Binding-site contacts:
Ligand atom C4 contacts residue ASN68 of chain 1.B at 4.1 Å.
Ligand atom O61 contacts residue ASN68 of chain 1.B at 3.5 Å (h-bond).
Ligand atom C19 contacts residue LEU71 of chain 1.B at 3.9 Å (hydrophobic).
Ligand atom C57 contacts residue ASN68 of chain 1.B at 4.3 Å.
Ligand atom C34 contacts residue LEU46 of chain 1.B at 3.5 Å (hydrophobic).
Ligand atom C18 contacts residue PHE65 of chain 1.B at 3.8 Å (hydrophobic).
Ligand atom C40 contacts residue PHE348 of chain 1.A at 4.1 Å (hydrophobic).
Ligand atom C37 contacts residue PHE348 of chain 1.A at 3.7 Å (hydrophobic).
Ligand atom C43 contacts residue TRP75 of chain 1.B at 3.7 Å (hydrophobic).
Ligand atom C40 contacts residue LEU46 of chain 1.B at 4.2 Å (hydrophobic).
Ligand atom C6 contacts residue ASN68 of chain 1.B at 3.5 Å.
Ligand atom O5 contacts residue ASN68 of chain 1.B at 3.0 Å (h-bond).
Ligand atom O5 contacts residue HIS67 of chain 1.B at 4.2 Å.
Ligand atom C31 contacts residue PHE348 of chain 1.A at 4.2 Å (hydrophobic).
Ligand atom C43 contacts residue PHE348 of chain 1.A at 3.7 Å (hydrophobic).
Ligand atom C1 contacts residue ASN68 of chain 1.B at 4.0 Å.
Ligand atom O5 contacts residue PHE65 of chain 1.B at 4.0 Å.
Ligand atom C28 contacts residue TRP355 of chain 1.A at 3.7 Å (hydrophobic).
Ligand atom C6 contacts residue PHE65 of chain 1.B at 3.9 Å (hydrophobic).
Ligand atom C25 contacts residue TRP355 of chain 1.A at 3.8 Å (hydrophobic).
Ligand atom C4 contacts residue PHE65 of chain 1.B at 3.8 Å (hydrophobic).
Ligand atom C18 contacts residue ASN68 of chain 1.B at 4.2 Å.
Ligand atom C4 contacts residue HIS67 of chain 1.B at 4.3 Å.
Ligand atom O61 contacts residue HIS67 of chain 1.B at 3.0 Å (h-bond).
Ligand atom C43 contacts residue PHE42 of chain 1.B at 4.1 Å (hydrophobic).
Ligand atom C31 contacts residue ALA352 of chain 1.A at 4.4 Å (hydrophobic).
Ligand atom C31 contacts residue ILE351 of chain 1.A at 4.2 Å (hydrophobic).
Ligand atom C28 contacts residue ILE351 of chain 1.A at 4.0 Å (hydrophobic).
Ligand atom C25 contacts residue LEU71 of chain 1.B at 4.1 Å (hydrophobic).
Ligand atom C37 contacts residue LEU46 of chain 1.B at 4.1 Å (hydrophobic).
Ligand atom C22 contacts residue LEU71 of chain 1.B at 3.8 Å (hydrophobic).
Ligand atom C57 contacts residue PHE65 of chain 1.B at 3.7 Å (hydrophobic).
Ligand atom C18 contacts residue TRP355 of chain 1.A at 3.6 Å (hydrophobic).
Ligand atom C22 contacts residue TRP355 of chain 1.A at 3.6 Å (hydrophobic).
Ligand atom C57 contacts residue HIS67 of chain 1.B at 3.2 Å.
Ligand atom O16 contacts residue ASN68 of chain 1.B at 3.1 Å (h-bond).
Ligand atom C31 contacts residue TRP75 of chain 1.B at 4.0 Å (hydrophobic).
Ligand atom C40 contacts residue PHE42 of chain 1.B at 3.7 Å (hydrophobic).
Ligand atom C37 contacts residue TRP75 of chain 1.B at 3.7 Å (hydrophobic).
Ligand atom C19 contacts residue TRP355 of chain 1.A at 3.5 Å (hydrophobic).

This small molecule binds to this protein.
Small molecule (SMILES): CCCCCCCCCCO[C@@H]1O[C@H](CO)[C@@H](O[C@H]2O[C@H](CO)[C@@H](O)[C@H](O)[C@H]2O)[C@H](O)[C@H]1O

Sequence of chain 1.A:
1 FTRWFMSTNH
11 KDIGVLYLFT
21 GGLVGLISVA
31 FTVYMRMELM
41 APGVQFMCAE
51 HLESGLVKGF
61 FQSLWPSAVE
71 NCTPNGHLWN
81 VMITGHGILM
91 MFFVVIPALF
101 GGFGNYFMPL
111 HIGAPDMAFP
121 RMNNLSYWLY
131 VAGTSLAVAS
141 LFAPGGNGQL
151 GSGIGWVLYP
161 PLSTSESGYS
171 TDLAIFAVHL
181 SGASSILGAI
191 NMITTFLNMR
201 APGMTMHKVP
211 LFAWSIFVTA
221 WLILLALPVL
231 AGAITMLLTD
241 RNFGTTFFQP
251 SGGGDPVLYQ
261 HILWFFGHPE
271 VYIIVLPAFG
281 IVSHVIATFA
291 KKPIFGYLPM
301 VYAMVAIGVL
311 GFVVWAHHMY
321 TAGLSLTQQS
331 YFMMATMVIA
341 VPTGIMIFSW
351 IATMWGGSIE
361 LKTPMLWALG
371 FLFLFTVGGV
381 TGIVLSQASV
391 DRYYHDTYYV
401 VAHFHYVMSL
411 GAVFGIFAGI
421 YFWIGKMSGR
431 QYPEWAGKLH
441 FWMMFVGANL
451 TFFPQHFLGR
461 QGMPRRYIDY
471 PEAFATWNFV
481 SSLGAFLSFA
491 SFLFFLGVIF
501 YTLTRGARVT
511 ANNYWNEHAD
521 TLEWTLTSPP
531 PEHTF

Sequence of chain 1.B:
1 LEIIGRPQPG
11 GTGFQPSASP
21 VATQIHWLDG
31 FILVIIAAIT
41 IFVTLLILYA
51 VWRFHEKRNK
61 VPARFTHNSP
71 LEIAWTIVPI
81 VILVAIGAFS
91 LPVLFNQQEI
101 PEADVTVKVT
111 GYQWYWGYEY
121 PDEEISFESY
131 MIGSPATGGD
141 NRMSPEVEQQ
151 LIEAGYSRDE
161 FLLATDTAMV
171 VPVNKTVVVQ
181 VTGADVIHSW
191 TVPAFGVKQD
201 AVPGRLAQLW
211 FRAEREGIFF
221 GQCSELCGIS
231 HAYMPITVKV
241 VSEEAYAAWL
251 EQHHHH